The small molecule below binds the protein below.
Small molecule (SMILES): O=C(O)c1ccc(CN2C(=O)C3(CCN(S(=O)(=O)c4ccccc4Cl)CC3)c3cc(Br)ccc32)cc1

Sequence of chain 1.A:
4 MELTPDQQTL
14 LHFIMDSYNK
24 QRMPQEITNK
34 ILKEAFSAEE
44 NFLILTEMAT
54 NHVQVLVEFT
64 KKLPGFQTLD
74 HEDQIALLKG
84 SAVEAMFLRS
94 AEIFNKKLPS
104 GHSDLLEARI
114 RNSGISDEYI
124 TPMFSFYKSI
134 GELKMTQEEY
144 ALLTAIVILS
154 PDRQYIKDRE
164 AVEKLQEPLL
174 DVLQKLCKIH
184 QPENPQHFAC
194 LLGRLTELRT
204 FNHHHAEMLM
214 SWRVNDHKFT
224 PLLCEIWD

Binding-site contacts:
Ligand atom C36 contacts residue TRP230 of chain 1.A at 3.4 Å (hydrophobic).
Ligand atom O22 contacts residue MET26 of chain 1.A at 3.7 Å.
Ligand atom O13 contacts residue MET126 of chain 1.A at 3.3 Å.
Ligand atom C11 contacts residue VAL58 of chain 1.A at 3.9 Å (hydrophobic).
Ligand atom BR33 contacts residue LEU109 of chain 1.A at 3.7 Å.
Ligand atom C31 contacts residue HIS55 of chain 1.A at 3.6 Å.
Ligand atom C21 contacts residue MET26 of chain 1.A at 3.8 Å (hydrophobic).
Ligand atom C9 contacts residue MET51 of chain 1.A at 3.8 Å (hydrophobic).
Ligand atom C27 contacts residue SER93 of chain 1.A at 3.5 Å.
Ligand atom O22 contacts residue ARG25 of chain 1.A at 3.7 Å.
Ligand atom O12 contacts residue LEU48 of chain 1.A at 3.2 Å.
Ligand atom BR33 contacts residue ILE113 of chain 1.A at 3.6 Å.
Ligand atom C19 contacts residue LEU48 of chain 1.A at 3.4 Å (hydrophobic).
Ligand atom O28 contacts residue PRO27 of chain 1.A at 3.3 Å.
Ligand atom C31 contacts residue ARG92 of chain 1.A at 3.9 Å.
Ligand atom C34 contacts residue MET211 of chain 1.A at 3.8 Å (hydrophobic).
Ligand atom C5 contacts residue SER93 of chain 1.A at 3.7 Å.
Ligand atom N2 contacts residue SER93 of chain 1.A at 3.9 Å.
Ligand atom O22 contacts residue GLN24 of chain 1.A at 2.9 Å (h-bond).
Ligand atom CL29 contacts residue MET211 of chain 1.A at 3.4 Å.
Ligand atom C31 contacts residue ILE96 of chain 1.A at 3.7 Å (hydrophobic).
Ligand atom C24 contacts residue GLN24 of chain 1.A at 3.7 Å.
Ligand atom O16 contacts residue ALA52 of chain 1.A at 3.7 Å.
Ligand atom C23 contacts residue MET26 of chain 1.A at 3.6 Å (hydrophobic).
Ligand atom C26 contacts residue HIS55 of chain 1.A at 3.8 Å.
Ligand atom BR33 contacts residue PHE97 of chain 1.A at 3.5 Å.
Ligand atom C36 contacts residue TRP215 of chain 1.A at 3.6 Å (hydrophobic).
Ligand atom C20 contacts residue MET89 of chain 1.A at 3.9 Å (hydrophobic).
Ligand atom C27 contacts residue ILE96 of chain 1.A at 3.9 Å (hydrophobic).
Ligand atom C34 contacts residue HIS208 of chain 1.A at 3.4 Å.
Ligand atom C6 contacts residue SER93 of chain 1.A at 3.4 Å.
Ligand atom O28 contacts residue ASN54 of chain 1.A at 3.1 Å.
Ligand atom CL29 contacts residue PHE90 of chain 1.A at 3.3 Å.
Ligand atom C15 contacts residue SER93 of chain 1.A at 3.3 Å.
Ligand atom C23 contacts residue MET51 of chain 1.A at 3.4 Å (hydrophobic).
Ligand atom C32 contacts residue MET51 of chain 1.A at 3.2 Å (hydrophobic).
Ligand atom O22 contacts residue VAL58 of chain 1.A at 3.6 Å.
Ligand atom O16 contacts residue MET89 of chain 1.A at 3.5 Å.
Ligand atom C36 contacts residue HIS208 of chain 1.A at 3.8 Å.
Ligand atom C35 contacts residue TRP215 of chain 1.A at 3.7 Å (hydrophobic).